Binding-site contacts:
Ligand atom C1 contacts residue ARG281 of chain 1.B at 4.3 Å.
Ligand atom N2 contacts residue ASN283 of chain 1.B at 2.8 Å (h-bond).
Ligand atom C8 contacts residue ASN283 of chain 1.B at 4.3 Å.
Ligand atom C2 contacts residue ASN283 of chain 1.B at 2.3 Å.
Ligand atom C1 contacts residue ASN283 of chain 1.B at 1.4 Å.
Ligand atom O5 contacts residue ARG281 of chain 1.B at 3.3 Å (salt-bridge).
Ligand atom O6 contacts residue ARG281 of chain 1.B at 2.9 Å (salt-bridge).
Ligand atom C4 contacts residue ASN283 of chain 1.B at 4.2 Å.
Ligand atom C7 contacts residue ASN283 of chain 1.B at 3.2 Å.
Ligand atom C8 contacts residue ARG248 of chain 1.B at 4.1 Å.
Ligand atom C5 contacts residue ARG281 of chain 1.B at 3.9 Å.
Ligand atom O7 contacts residue ASN283 of chain 1.B at 3.2 Å (h-bond).
Ligand atom C5 contacts residue ASN283 of chain 1.B at 3.8 Å.
Ligand atom C3 contacts residue ASN283 of chain 1.B at 3.7 Å.
Ligand atom O5 contacts residue ASN283 of chain 1.B at 2.5 Å (h-bond).
Ligand atom C6 contacts residue ARG281 of chain 1.B at 3.8 Å.

Sequence of chain 1.B:
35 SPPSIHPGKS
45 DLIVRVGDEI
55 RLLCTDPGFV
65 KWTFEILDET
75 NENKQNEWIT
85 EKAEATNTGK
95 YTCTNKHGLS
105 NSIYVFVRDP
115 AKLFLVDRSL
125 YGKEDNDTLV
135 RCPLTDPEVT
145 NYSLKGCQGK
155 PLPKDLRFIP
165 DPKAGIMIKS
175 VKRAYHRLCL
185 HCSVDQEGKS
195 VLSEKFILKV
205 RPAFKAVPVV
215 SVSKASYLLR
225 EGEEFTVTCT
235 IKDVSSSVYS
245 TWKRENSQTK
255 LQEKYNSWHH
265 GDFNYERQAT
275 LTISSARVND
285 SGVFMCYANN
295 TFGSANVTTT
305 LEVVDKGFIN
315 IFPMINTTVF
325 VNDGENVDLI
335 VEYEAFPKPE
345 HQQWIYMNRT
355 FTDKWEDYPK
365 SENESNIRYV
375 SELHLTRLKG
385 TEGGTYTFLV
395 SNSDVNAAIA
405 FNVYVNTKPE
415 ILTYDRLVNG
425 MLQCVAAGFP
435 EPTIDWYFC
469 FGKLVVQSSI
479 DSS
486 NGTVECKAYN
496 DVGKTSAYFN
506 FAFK

A small-molecule ligand and the protein it binds are described below.
Small molecule (SMILES): CC(=O)N[C@@H]1[C@@H](O)[C@H](O)[C@@H](CO)O[C@H]1O